This small molecule binds to this protein.
Small molecule (SMILES): CC(=O)N[C@@H]1[C@@H](O)[C@H](O)[C@@H](CO)O[C@H]1O

Sequence of chain 1.A:
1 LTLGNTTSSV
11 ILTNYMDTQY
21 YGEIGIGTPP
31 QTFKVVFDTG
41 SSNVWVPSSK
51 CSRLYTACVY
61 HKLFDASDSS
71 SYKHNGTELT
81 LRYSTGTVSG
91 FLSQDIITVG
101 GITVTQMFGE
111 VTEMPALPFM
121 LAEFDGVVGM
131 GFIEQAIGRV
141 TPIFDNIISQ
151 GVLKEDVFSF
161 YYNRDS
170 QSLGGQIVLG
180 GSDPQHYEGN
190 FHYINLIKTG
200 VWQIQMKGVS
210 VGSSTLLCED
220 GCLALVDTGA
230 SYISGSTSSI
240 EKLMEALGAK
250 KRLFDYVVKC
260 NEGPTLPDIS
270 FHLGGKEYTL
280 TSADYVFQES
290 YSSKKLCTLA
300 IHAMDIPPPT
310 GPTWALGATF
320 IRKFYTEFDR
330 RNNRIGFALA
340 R

Binding-site contacts:
Ligand atom O5 contacts residue ASN75 of chain 1.A at 2.4 Å (h-bond).
Ligand atom C2 contacts residue THR77 of chain 1.A at 4.3 Å.
Ligand atom C2 contacts residue ASN75 of chain 1.A at 2.1 Å.
Ligand atom C5 contacts residue ASN75 of chain 1.A at 3.6 Å.
Ligand atom C7 contacts residue ASN75 of chain 1.A at 3.5 Å.
Ligand atom O7 contacts residue ASN75 of chain 1.A at 3.7 Å.
Ligand atom C1 contacts residue ASN75 of chain 1.A at 1.4 Å.
Ligand atom C1 contacts residue THR77 of chain 1.A at 3.8 Å.
Ligand atom C4 contacts residue ASN75 of chain 1.A at 4.1 Å.
Ligand atom N2 contacts residue THR77 of chain 1.A at 4.1 Å.
Ligand atom N2 contacts residue ASN75 of chain 1.A at 2.8 Å (h-bond).
Ligand atom O7 contacts residue HIS74 of chain 1.A at 3.9 Å.
Ligand atom C8 contacts residue ASN75 of chain 1.A at 3.3 Å.
Ligand atom C3 contacts residue ASN75 of chain 1.A at 3.5 Å.
Ligand atom C8 contacts residue HIS74 of chain 1.A at 4.4 Å.